This protein binds this small molecule.
Small molecule (SMILES): NS(=O)(=O)c1ccc(OC[C@@H](O)C[Te]C[C@@H](O)COc2ccc(S(N)(=O)=O)cc2)cc1

Binding-site contacts:
Ligand atom C30 contacts residue HIS94 of chain 1.A at 4.0 Å.
Ligand atom C3 contacts residue PHE130 of chain 1.A at 3.5 Å (hydrophobic).
Ligand atom O29 contacts residue HIS94 of chain 1.A at 3.3 Å.
Ligand atom O29 contacts residue VAL121 of chain 1.A at 3.9 Å.
Ligand atom N28 contacts residue HIS94 of chain 1.A at 3.3 Å (h-bond).
Ligand atom C23 contacts residue THR199 of chain 1.A at 3.4 Å.
Ligand atom O27 contacts residue LEU197 of chain 1.A at 3.3 Å.
Ligand atom O27 contacts residue THR198 of chain 1.A at 3.0 Å (h-bond).
Ligand atom S26 contacts residue THR198 of chain 1.A at 3.9 Å.
Ligand atom C10 contacts residue LEU203 of chain 1.A at 3.9 Å (hydrophobic).
Ligand atom S26 contacts residue HIS119 of chain 1.A at 4.0 Å.
Ligand atom C11 contacts residue LEU203 of chain 1.A at 4.0 Å (hydrophobic).
Ligand atom N28 contacts residue HIS119 of chain 1.A at 3.4 Å (h-bond).
Ligand atom S26 contacts residue HIS94 of chain 1.A at 3.9 Å.
Ligand atom C30 contacts residue VAL121 of chain 1.A at 3.9 Å (hydrophobic).
Ligand atom O8 contacts residue PRO201 of chain 1.A at 3.9 Å.
Ligand atom C23 contacts residue GOL1 of chain 1.F at 3.8 Å.
Ligand atom O14 contacts residue GLN135 of chain 1.A at 3.7 Å.
Ligand atom O29 contacts residue VAL142 of chain 1.A at 3.9 Å.
Ligand atom S26 contacts residue ZN1 of chain 1.B at 3.0 Å.
Ligand atom C24 contacts residue THR199 of chain 1.A at 3.5 Å.
Ligand atom C30 contacts residue LEU197 of chain 1.A at 3.9 Å (hydrophobic).
Ligand atom C31 contacts residue LEU197 of chain 1.A at 3.9 Å (hydrophobic).
Ligand atom O29 contacts residue ZN1 of chain 1.B at 3.0 Å.
Ligand atom C9 contacts residue LEU203 of chain 1.A at 3.9 Å (hydrophobic).
Ligand atom TE4 contacts residue PRO201 of chain 1.A at 3.9 Å.
Ligand atom O19 contacts residue PHE130 of chain 1.A at 3.7 Å.
Ligand atom C17 contacts residue LEU203 of chain 1.A at 4.0 Å (hydrophobic).
Ligand atom N28 contacts residue ZN1 of chain 1.B at 1.9 Å.
Ligand atom C22 contacts residue GOL1 of chain 1.F at 3.9 Å.
Ligand atom C25 contacts residue LEU197 of chain 1.A at 3.9 Å (hydrophobic).
Ligand atom O21 contacts residue GOL1 of chain 1.F at 4.0 Å.
Ligand atom O16 contacts residue LEU203 of chain 1.A at 3.8 Å.
Ligand atom N28 contacts residue THR198 of chain 1.A at 2.8 Å (h-bond).
Ligand atom C24 contacts residue LEU197 of chain 1.A at 4.0 Å (hydrophobic).
Ligand atom C31 contacts residue GLN92 of chain 1.A at 3.8 Å.
Ligand atom O27 contacts residue TRP208 of chain 1.A at 3.6 Å.
Ligand atom O29 contacts residue HIS119 of chain 1.A at 3.5 Å (h-bond).
Ligand atom N28 contacts residue HIS96 of chain 1.A at 3.3 Å (h-bond).
Ligand atom C18 contacts residue PRO201 of chain 1.A at 3.8 Å (hydrophobic).

Sequence of chain 1.A:
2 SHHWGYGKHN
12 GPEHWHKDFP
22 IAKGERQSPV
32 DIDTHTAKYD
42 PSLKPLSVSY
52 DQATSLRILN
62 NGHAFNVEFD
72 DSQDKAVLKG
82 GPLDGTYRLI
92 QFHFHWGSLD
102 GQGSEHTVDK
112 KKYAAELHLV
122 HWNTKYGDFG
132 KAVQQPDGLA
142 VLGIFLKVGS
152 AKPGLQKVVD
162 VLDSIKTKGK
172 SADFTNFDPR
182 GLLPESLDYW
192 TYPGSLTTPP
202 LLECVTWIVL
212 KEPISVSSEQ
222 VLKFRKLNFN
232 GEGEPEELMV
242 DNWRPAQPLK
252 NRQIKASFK